Sequence of chain 1.B:
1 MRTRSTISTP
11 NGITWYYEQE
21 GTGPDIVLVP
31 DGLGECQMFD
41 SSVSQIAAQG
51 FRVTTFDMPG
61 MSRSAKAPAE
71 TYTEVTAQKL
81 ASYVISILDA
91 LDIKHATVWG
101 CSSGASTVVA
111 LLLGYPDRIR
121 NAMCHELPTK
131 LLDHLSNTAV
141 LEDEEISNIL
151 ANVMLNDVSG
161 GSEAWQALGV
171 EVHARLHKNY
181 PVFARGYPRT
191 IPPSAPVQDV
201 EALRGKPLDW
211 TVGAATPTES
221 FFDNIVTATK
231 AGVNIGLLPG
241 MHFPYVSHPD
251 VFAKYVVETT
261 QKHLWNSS

A protein and the small-molecule ligand that binds it are described below.
Small molecule (SMILES): C[C@H](O)CCC[C@H](O)CCC/C=C/c1cc(O)cc(O)c1C(=O)O

Binding-site contacts:
Ligand atom OAD contacts residue SER103 of chain 1.B at 3.2 Å.
Ligand atom CAQ contacts residue PHE183 of chain 1.B at 3.6 Å (hydrophobic).
Ligand atom CAU contacts residue SER102 of chain 1.B at 2.9 Å.
Ligand atom CAG contacts residue SER102 of chain 1.B at 3.5 Å.
Ligand atom CAL contacts residue VAL153 of chain 1.B at 4.0 Å (hydrophobic).
Ligand atom CAQ contacts residue SER102 of chain 1.B at 2.5 Å.
Ligand atom OAV contacts residue LEU135 of chain 1.B at 3.8 Å.
Ligand atom OAD contacts residue TYR187 of chain 1.B at 3.5 Å.
Ligand atom CAV contacts residue HIS134 of chain 1.B at 3.6 Å.
Ligand atom CAT contacts residue SER102 of chain 1.B at 3.4 Å.
Ligand atom OAP contacts residue GLY32 of chain 1.B at 2.9 Å (h-bond).
Ligand atom OAP contacts residue SER103 of chain 1.B at 3.4 Å (h-bond).
Ligand atom CAW contacts residue VAL153 of chain 1.B at 3.7 Å (hydrophobic).
Ligand atom CAG contacts residue HIS242 of chain 1.B at 3.7 Å.
Ligand atom CAU contacts residue PHE183 of chain 1.B at 3.6 Å (hydrophobic).
Ligand atom OAC contacts residue PRO192 of chain 1.B at 3.3 Å.
Ligand atom CAQ contacts residue GLY32 of chain 1.B at 3.9 Å.
Ligand atom CAJ contacts residue HIS242 of chain 1.B at 4.0 Å.
Ligand atom CAA contacts residue HIS134 of chain 1.B at 3.9 Å.
Ligand atom CAH contacts residue ILE191 of chain 1.B at 3.8 Å (hydrophobic).
Ligand atom CAR contacts residue PRO128 of chain 1.B at 4.0 Å (hydrophobic).
Ligand atom CAK contacts residue VAL158 of chain 1.B at 4.0 Å (hydrophobic).
Ligand atom OAP contacts residue SER102 of chain 1.B at 2.8 Å (h-bond).
Ligand atom OAE contacts residue VAL153 of chain 1.B at 3.6 Å.
Ligand atom OAV contacts residue HIS134 of chain 1.B at 3.0 Å.
Ligand atom OAB contacts residue HIS242 of chain 1.B at 3.7 Å.
Ligand atom OAP contacts residue PHE183 of chain 1.B at 3.6 Å.
Ligand atom CAA contacts residue ILE149 of chain 1.B at 3.9 Å (hydrophobic).
Ligand atom CAI contacts residue LEU135 of chain 1.B at 3.8 Å (hydrophobic).
Ligand atom CAS contacts residue SER102 of chain 1.B at 3.8 Å.
Ligand atom OAD contacts residue PHE183 of chain 1.B at 3.3 Å.
Ligand atom OAC contacts residue PRO188 of chain 1.B at 3.7 Å.
Ligand atom CAM contacts residue VAL153 of chain 1.B at 3.8 Å (hydrophobic).
Ligand atom OAE contacts residue LEU135 of chain 1.B at 3.8 Å.
Ligand atom CAS contacts residue PHE183 of chain 1.B at 3.5 Å (hydrophobic).
Ligand atom OAD contacts residue GLY32 of chain 1.B at 4.1 Å.
Ligand atom CAM contacts residue LEU135 of chain 1.B at 4.0 Å (hydrophobic).
Ligand atom OAB contacts residue PHE183 of chain 1.B at 3.9 Å.
Ligand atom CAV contacts residue LEU135 of chain 1.B at 3.8 Å (hydrophobic).
Ligand atom OAB contacts residue SER102 of chain 1.B at 3.0 Å (h-bond).